The small molecule below binds the protein below.
Small molecule (SMILES): CC(=O)N[C@@H]1[C@@H](O)[C@H](O)[C@@H](CO)O[C@H]1O

Binding-site contacts:
Ligand atom C1 contacts residue ASN386 of chain 1.A at 1.4 Å.
Ligand atom C3 contacts residue ASN386 of chain 1.A at 3.7 Å.
Ligand atom C2 contacts residue ASN386 of chain 1.A at 2.4 Å.
Ligand atom C8 contacts residue ASN386 of chain 1.A at 4.4 Å.
Ligand atom N2 contacts residue THR388 of chain 1.A at 3.9 Å.
Ligand atom C6 contacts residue ASN386 of chain 1.A at 4.4 Å.
Ligand atom O7 contacts residue ASN386 of chain 1.A at 4.0 Å.
Ligand atom C7 contacts residue ASN386 of chain 1.A at 3.8 Å.
Ligand atom C4 contacts residue ASN386 of chain 1.A at 4.0 Å.
Ligand atom N2 contacts residue ASN386 of chain 1.A at 3.1 Å (h-bond).
Ligand atom C8 contacts residue SER385 of chain 1.A at 4.3 Å.
Ligand atom O5 contacts residue ASN386 of chain 1.A at 2.1 Å (h-bond).
Ligand atom C5 contacts residue ASN386 of chain 1.A at 3.4 Å.

Sequence of chain 1.A:
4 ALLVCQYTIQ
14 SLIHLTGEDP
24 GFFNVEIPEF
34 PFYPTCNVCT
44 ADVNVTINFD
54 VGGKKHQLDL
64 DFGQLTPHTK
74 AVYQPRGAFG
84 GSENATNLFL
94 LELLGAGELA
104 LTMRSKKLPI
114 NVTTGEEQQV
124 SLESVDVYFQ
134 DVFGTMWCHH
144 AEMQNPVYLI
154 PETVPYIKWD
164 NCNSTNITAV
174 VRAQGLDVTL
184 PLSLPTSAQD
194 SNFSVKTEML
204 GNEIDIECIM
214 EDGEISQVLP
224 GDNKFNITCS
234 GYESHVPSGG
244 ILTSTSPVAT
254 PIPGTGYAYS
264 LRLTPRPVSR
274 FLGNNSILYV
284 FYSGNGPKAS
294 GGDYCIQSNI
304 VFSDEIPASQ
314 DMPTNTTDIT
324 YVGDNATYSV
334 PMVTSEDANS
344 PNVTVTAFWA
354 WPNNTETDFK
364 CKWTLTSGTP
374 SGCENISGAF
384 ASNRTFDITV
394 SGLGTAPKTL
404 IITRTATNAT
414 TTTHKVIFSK